The protein below binds the small molecule below.
Small molecule (SMILES): Clc1cccc(Nc2nc(NCc3ccco3)c3ccccc3n2)c1

Sequence of chain 1.B:
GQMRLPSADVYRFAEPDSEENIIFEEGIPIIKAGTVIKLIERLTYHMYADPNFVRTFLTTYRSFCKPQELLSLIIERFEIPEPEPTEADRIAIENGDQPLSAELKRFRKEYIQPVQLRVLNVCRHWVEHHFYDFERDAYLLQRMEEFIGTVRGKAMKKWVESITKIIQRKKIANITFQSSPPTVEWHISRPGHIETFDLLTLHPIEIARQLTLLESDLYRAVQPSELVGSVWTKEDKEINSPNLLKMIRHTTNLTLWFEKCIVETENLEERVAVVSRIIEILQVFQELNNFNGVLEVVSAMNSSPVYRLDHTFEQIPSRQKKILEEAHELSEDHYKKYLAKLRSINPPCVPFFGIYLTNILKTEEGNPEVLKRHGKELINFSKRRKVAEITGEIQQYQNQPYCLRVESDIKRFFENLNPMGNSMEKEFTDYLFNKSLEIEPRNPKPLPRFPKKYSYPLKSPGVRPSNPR

Binding-site contacts:
Ligand atom N1 contacts residue TYR320 of chain 1.B at 3.7 Å.
Ligand atom C2 contacts residue MET314 of chain 1.B at 3.7 Å (hydrophobic).
Ligand atom O contacts residue ASN315 of chain 1.B at 3.9 Å.
Ligand atom C11 contacts residue HIS341 of chain 1.B at 3.5 Å.
Ligand atom C7 contacts residue PHE326 of chain 1.B at 3.5 Å (hydrophobic).
Ligand atom N2 contacts residue PHE326 of chain 1.B at 3.5 Å.
Ligand atom C9 contacts residue ASN315 of chain 1.B at 3.0 Å.
Ligand atom C6 contacts residue TYR320 of chain 1.B at 3.8 Å (hydrophobic).
Ligand atom C11 contacts residue LEU337 of chain 1.B at 3.8 Å (hydrophobic).
Ligand atom C13 contacts residue TYR320 of chain 1.B at 3.6 Å (hydrophobic).
Ligand atom C contacts residue VAL319 of chain 1.B at 3.5 Å (hydrophobic).
Ligand atom CL contacts residue LEU322 of chain 1.B at 3.6 Å.
Ligand atom N contacts residue PHE326 of chain 1.B at 3.8 Å.
Ligand atom C8 contacts residue LEU337 of chain 1.B at 3.8 Å (hydrophobic).
Ligand atom C6 contacts residue PHE326 of chain 1.B at 3.6 Å (hydrophobic).
Ligand atom C10 contacts residue HIS341 of chain 1.B at 3.5 Å.
Ligand atom C17 contacts residue TYR320 of chain 1.B at 3.4 Å (hydrophobic).
Ligand atom N contacts residue TYR320 of chain 1.B at 3.0 Å (h-bond).
Ligand atom C3 contacts residue PHE326 of chain 1.B at 3.5 Å (hydrophobic).
Ligand atom C18 contacts residue TYR320 of chain 1.B at 3.9 Å (hydrophobic).
Ligand atom C18 contacts residue PHE326 of chain 1.B at 3.7 Å (hydrophobic).
Ligand atom C2 contacts residue LEU337 of chain 1.B at 3.8 Å (hydrophobic).
Ligand atom C1 contacts residue MET314 of chain 1.B at 3.7 Å (hydrophobic).
Ligand atom C15 contacts residue TYR320 of chain 1.B at 3.7 Å (hydrophobic).
Ligand atom C10 contacts residue ASN315 of chain 1.B at 3.5 Å.
Ligand atom C4 contacts residue PHE326 of chain 1.B at 3.6 Å (hydrophobic).
Ligand atom C14 contacts residue TYR320 of chain 1.B at 3.7 Å (hydrophobic).
Ligand atom N3 contacts residue TYR320 of chain 1.B at 3.5 Å (h-bond).
Ligand atom C1 contacts residue VAL319 of chain 1.B at 3.9 Å (hydrophobic).
Ligand atom N1 contacts residue PHE326 of chain 1.B at 3.7 Å.
Ligand atom C5 contacts residue TYR320 of chain 1.B at 3.6 Å (hydrophobic).
Ligand atom CL contacts residue THR325 of chain 1.B at 3.7 Å.
Ligand atom C4 contacts residue TYR320 of chain 1.B at 3.8 Å (hydrophobic).
Ligand atom C2 contacts residue PHE326 of chain 1.B at 3.8 Å (hydrophobic).
Ligand atom C7 contacts residue LEU337 of chain 1.B at 3.9 Å (hydrophobic).
Ligand atom C12 contacts residue TYR320 of chain 1.B at 3.5 Å (hydrophobic).
Ligand atom C18 contacts residue VAL319 of chain 1.B at 3.2 Å (hydrophobic).
Ligand atom C16 contacts residue TYR320 of chain 1.B at 3.5 Å (hydrophobic).
Ligand atom O contacts residue TYR320 of chain 1.B at 3.8 Å.
Ligand atom CL contacts residue VAL319 of chain 1.B at 3.6 Å.